Sequence of chain 1.B:
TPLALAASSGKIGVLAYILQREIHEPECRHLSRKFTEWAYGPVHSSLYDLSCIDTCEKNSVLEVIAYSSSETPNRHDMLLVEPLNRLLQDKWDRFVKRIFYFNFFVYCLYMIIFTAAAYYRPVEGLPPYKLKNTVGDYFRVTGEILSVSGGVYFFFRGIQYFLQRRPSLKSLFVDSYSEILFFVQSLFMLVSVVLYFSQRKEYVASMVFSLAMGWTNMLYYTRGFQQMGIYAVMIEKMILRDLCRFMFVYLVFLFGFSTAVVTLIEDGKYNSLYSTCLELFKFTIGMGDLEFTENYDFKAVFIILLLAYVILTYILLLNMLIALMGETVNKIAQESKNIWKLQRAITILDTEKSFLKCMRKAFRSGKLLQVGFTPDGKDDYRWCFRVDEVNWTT

Sequence of chain 1.A:
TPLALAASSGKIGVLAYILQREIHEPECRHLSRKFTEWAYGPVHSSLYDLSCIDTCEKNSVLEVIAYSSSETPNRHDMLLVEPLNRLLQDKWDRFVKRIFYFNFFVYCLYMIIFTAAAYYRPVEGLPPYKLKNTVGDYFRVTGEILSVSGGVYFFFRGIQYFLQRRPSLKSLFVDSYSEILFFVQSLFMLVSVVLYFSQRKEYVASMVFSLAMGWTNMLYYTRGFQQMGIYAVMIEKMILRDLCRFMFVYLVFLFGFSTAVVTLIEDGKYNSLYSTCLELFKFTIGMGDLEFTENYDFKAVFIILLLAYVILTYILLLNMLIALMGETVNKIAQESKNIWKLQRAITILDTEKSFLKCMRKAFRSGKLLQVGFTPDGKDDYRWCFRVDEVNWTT

A small-molecule ligand and the protein it binds are described below.
Small molecule (SMILES): Oc1cc2c(cc1O)CN(C(=S)NCCc1ccc(Cl)cc1)CCC2

Binding-site contacts:
Ligand atom C04 contacts residue LEU448 of chain 1.A at 3.8 Å (hydrophobic).
Ligand atom C02 contacts residue SER407 of chain 1.A at 3.3 Å.
Ligand atom C18 contacts residue MET442 of chain 1.A at 4.0 Å (hydrophobic).
Ligand atom C09 contacts residue THR445 of chain 1.A at 2.8 Å.
Ligand atom N16 contacts residue LEU541 of chain 1.B at 3.8 Å.
Ligand atom N08 contacts residue LEU410 of chain 1.A at 4.0 Å.
Ligand atom C06 contacts residue ILE468 of chain 1.A at 4.2 Å (hydrophobic).
Ligand atom N08 contacts residue THR445 of chain 1.A at 4.1 Å.
Ligand atom CL2 contacts residue ALA537 of chain 1.B at 4.1 Å.
Ligand atom O13 contacts residue TYR449 of chain 1.A at 3.9 Å.
Ligand atom C21 contacts residue PHE486 of chain 1.B at 3.9 Å (hydrophobic).
Ligand atom C20 contacts residue MET442 of chain 1.A at 3.9 Å (hydrophobic).
Ligand atom C11 contacts residue ASN446 of chain 1.A at 3.6 Å.
Ligand atom C14 contacts residue THR445 of chain 1.A at 3.6 Å.
Ligand atom S15 contacts residue THR445 of chain 1.A at 2.2 Å (h-bond).
Ligand atom C11 contacts residue SER407 of chain 1.A at 3.6 Å.
Ligand atom O01 contacts residue ARG452 of chain 1.A at 3.7 Å.
Ligand atom C02 contacts residue GLU465 of chain 1.A at 2.9 Å.
Ligand atom C19 contacts residue MET442 of chain 1.A at 3.9 Å (hydrophobic).
Ligand atom C10 contacts residue LEU410 of chain 1.A at 3.9 Å (hydrophobic).
Ligand atom C09 contacts residue LEU410 of chain 1.A at 4.0 Å (hydrophobic).
Ligand atom C12 contacts residue GLU465 of chain 1.A at 3.8 Å.
Ligand atom C06 contacts residue TYR406 of chain 1.A at 3.8 Å (hydrophobic).
Ligand atom CL2 contacts residue PHE438 of chain 1.A at 3.1 Å.
Ligand atom N08 contacts residue TYR406 of chain 1.A at 4.0 Å.
Ligand atom C07 contacts residue TYR406 of chain 1.A at 3.2 Å (hydrophobic).
Ligand atom CL2 contacts residue LEU534 of chain 1.B at 3.9 Å.
Ligand atom C03 contacts residue GLU465 of chain 1.A at 3.3 Å.
Ligand atom O01 contacts residue GLU465 of chain 1.A at 2.3 Å (salt-bridge).
Ligand atom C11 contacts residue LEU410 of chain 1.A at 3.5 Å (hydrophobic).
Ligand atom O01 contacts residue SER407 of chain 1.A at 3.2 Å (h-bond).
Ligand atom C04 contacts residue THR445 of chain 1.A at 4.1 Å.
Ligand atom C03 contacts residue LEU448 of chain 1.A at 4.1 Å (hydrophobic).
Ligand atom C11 contacts residue THR445 of chain 1.A at 3.7 Å.
Ligand atom N16 contacts residue TYR406 of chain 1.A at 4.2 Å.
Ligand atom C05 contacts residue LEU448 of chain 1.A at 3.2 Å (hydrophobic).
Ligand atom C12 contacts residue SER407 of chain 1.A at 2.6 Å.
Ligand atom O13 contacts residue SER407 of chain 1.A at 1.3 Å (h-bond).
Ligand atom C17 contacts residue LEU541 of chain 1.B at 3.4 Å (hydrophobic).
Ligand atom C10 contacts residue THR445 of chain 1.A at 3.3 Å.